Sequence of chain 1.A:
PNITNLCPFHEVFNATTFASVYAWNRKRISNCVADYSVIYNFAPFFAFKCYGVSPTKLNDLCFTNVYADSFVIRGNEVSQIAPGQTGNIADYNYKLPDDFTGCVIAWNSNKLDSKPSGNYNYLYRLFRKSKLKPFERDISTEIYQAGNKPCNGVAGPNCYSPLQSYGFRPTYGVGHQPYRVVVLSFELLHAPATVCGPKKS

This small molecule binds to this protein.
Small molecule (SMILES): CC(=O)N[C@@H]1[C@@H](O)[C@H](O)[C@@H](CO)O[C@H]1O

Binding-site contacts:
Ligand atom C5 contacts residue ASN14 of chain 1.A at 3.8 Å.
Ligand atom C1 contacts residue ASN14 of chain 1.A at 1.4 Å.
Ligand atom O7 contacts residue ASN14 of chain 1.A at 3.3 Å (h-bond).
Ligand atom O5 contacts residue ASN14 of chain 1.A at 2.5 Å (h-bond).
Ligand atom C7 contacts residue ASN14 of chain 1.A at 3.2 Å.
Ligand atom C8 contacts residue ASN14 of chain 1.A at 4.4 Å.
Ligand atom C4 contacts residue ASN14 of chain 1.A at 4.3 Å.
Ligand atom O7 contacts residue HIS10 of chain 1.A at 3.9 Å.
Ligand atom C1 contacts residue PHE42 of chain 1.A at 4.4 Å (hydrophobic).
Ligand atom N2 contacts residue ASN14 of chain 1.A at 2.8 Å (h-bond).
Ligand atom C2 contacts residue ASN14 of chain 1.A at 2.4 Å.
Ligand atom C8 contacts residue HIS10 of chain 1.A at 3.5 Å.
Ligand atom C3 contacts residue ASN14 of chain 1.A at 3.8 Å.